Sequence of chain 22.A:
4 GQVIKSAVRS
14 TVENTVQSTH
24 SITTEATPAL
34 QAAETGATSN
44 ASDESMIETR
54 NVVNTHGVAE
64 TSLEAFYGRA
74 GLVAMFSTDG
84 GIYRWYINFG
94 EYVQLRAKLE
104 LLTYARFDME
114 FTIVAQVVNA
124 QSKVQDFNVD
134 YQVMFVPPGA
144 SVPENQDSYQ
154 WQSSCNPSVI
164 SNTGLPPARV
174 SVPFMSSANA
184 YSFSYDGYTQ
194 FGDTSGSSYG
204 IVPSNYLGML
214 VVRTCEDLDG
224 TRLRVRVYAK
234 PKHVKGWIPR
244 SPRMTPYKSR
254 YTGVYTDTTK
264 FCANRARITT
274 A

Sequence of chain 22.C:
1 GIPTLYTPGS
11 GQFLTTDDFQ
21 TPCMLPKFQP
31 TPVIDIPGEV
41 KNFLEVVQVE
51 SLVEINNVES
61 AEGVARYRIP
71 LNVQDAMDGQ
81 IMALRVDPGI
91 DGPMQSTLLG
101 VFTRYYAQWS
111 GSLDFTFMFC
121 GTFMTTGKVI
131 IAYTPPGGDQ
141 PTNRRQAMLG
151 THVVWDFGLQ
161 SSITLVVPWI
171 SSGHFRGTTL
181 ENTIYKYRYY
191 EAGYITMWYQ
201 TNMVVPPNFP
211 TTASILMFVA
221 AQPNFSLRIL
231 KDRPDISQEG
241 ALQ

A small-molecule ligand and the protein it binds are described below.
Small molecule (SMILES): N[C@@H](CS)C(=O)O

Binding-site contacts:
Ligand atom SG contacts residue MET247 of chain 22.A at 3.4 Å.
Ligand atom O contacts residue ASP235 of chain 22.C at 3.4 Å.
Ligand atom N contacts residue GLY1 of chain 22.P at 2.9 Å (h-bond).
Ligand atom O contacts residue GLY1 of chain 22.P at 2.2 Å (h-bond).
Ligand atom SG contacts residue THR248 of chain 22.A at 3.2 Å (h-bond).
Ligand atom N contacts residue PRO249 of chain 22.A at 3.5 Å.
Ligand atom SG contacts residue ILE236 of chain 22.C at 4.3 Å.
Ligand atom SG contacts residue GLY1 of chain 22.P at 4.4 Å.
Ligand atom SG contacts residue ASP235 of chain 22.C at 3.7 Å.
Ligand atom CB contacts residue ASP235 of chain 22.C at 2.8 Å.
Ligand atom CA contacts residue MET247 of chain 22.A at 4.2 Å (hydrophobic).
Ligand atom C contacts residue MET247 of chain 22.A at 3.7 Å (hydrophobic).
Ligand atom C contacts residue ASP235 of chain 22.C at 4.3 Å.
Ligand atom SG contacts residue PRO249 of chain 22.A at 3.6 Å.
Ligand atom O contacts residue MET247 of chain 22.A at 3.8 Å.
Ligand atom C contacts residue GLY1 of chain 22.P at 1.3 Å.
Ligand atom N contacts residue THR248 of chain 22.A at 4.1 Å.
Ligand atom CA contacts residue GLY1 of chain 22.P at 2.4 Å.
Ligand atom CB contacts residue THR248 of chain 22.A at 4.5 Å.
Ligand atom CB contacts residue PRO249 of chain 22.A at 4.3 Å (hydrophobic).
Ligand atom CA contacts residue ASP235 of chain 22.C at 4.0 Å.
Ligand atom CB contacts residue GLY1 of chain 22.P at 3.7 Å.
Ligand atom O contacts residue ARG233 of chain 22.C at 4.1 Å.
Ligand atom N contacts residue MET247 of chain 22.A at 3.8 Å.